Sequence of chain 15.F:
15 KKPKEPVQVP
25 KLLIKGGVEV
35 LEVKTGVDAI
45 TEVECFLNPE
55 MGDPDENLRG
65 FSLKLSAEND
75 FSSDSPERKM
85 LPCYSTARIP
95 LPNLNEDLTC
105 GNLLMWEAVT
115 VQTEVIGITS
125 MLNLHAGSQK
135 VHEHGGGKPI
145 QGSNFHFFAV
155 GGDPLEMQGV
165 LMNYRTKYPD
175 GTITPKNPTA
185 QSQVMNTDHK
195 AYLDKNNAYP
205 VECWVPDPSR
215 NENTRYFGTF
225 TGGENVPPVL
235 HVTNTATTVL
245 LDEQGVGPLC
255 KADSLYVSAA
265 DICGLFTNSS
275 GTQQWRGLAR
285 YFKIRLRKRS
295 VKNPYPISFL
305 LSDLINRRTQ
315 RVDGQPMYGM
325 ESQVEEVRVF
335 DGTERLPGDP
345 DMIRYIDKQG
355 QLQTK

A small-molecule ligand and the protein it binds are described below.
Small molecule (SMILES): CC(=O)N[C@H]1[C@H]([C@H](O)[C@H](O)CO)O[C@@](O[C@H](CO)[C@@H](O)[C@@H]2O[C@@H](C(=O)O)C[C@H](O)[C@H]2NC(C)=O)(C(=O)O)C[C@@H]1O

Binding-site contacts:
Ligand atom C11 contacts residue THR276 of chain 11.F at 3.2 Å.
Ligand atom O1A contacts residue ASN272 of chain 11.F at 4.1 Å.
Ligand atom C10 contacts residue LEU62 of chain 11.F at 3.6 Å (hydrophobic).
Ligand atom C11 contacts residue PHE75 of chain 15.F at 3.5 Å (hydrophobic).
Ligand atom O7 contacts residue LEU62 of chain 11.F at 3.9 Å.
Ligand atom O4 contacts residue ASP74 of chain 15.F at 4.0 Å.
Ligand atom C11 contacts residue HIS138 of chain 12.F at 3.1 Å.
Ligand atom O1B contacts residue THR276 of chain 11.F at 2.4 Å (h-bond).
Ligand atom C11 contacts residue ASN272 of chain 11.F at 3.6 Å.
Ligand atom C11 contacts residue PHE65 of chain 11.F at 4.0 Å (hydrophobic).
Ligand atom O10 contacts residue LEU62 of chain 11.F at 3.2 Å.
Ligand atom C8 contacts residue LYS68 of chain 11.F at 3.5 Å.
Ligand atom C9 contacts residue LEU67 of chain 11.F at 3.4 Å (hydrophobic).
Ligand atom C8 contacts residue GLN278 of chain 11.F at 3.7 Å.
Ligand atom C6 contacts residue ASN272 of chain 11.F at 3.6 Å.
Ligand atom O8 contacts residue ASN272 of chain 11.F at 3.3 Å (h-bond).
Ligand atom O1A contacts residue SER274 of chain 11.F at 3.8 Å.
Ligand atom C9 contacts residue LYS68 of chain 11.F at 3.6 Å.
Ligand atom O1A contacts residue THR276 of chain 11.F at 3.3 Å (h-bond).
Ligand atom O8 contacts residue THR276 of chain 11.F at 3.9 Å.
Ligand atom O1B contacts residue LYS68 of chain 11.F at 3.0 Å (salt-bridge).
Ligand atom O8 contacts residue GLN278 of chain 11.F at 3.5 Å (h-bond).
Ligand atom C10 contacts residue ASN272 of chain 11.F at 3.9 Å.
Ligand atom O9 contacts residue LYS68 of chain 11.F at 2.5 Å (salt-bridge).
Ligand atom C1 contacts residue ASN272 of chain 11.F at 3.9 Å.
Ligand atom C1 contacts residue THR276 of chain 11.F at 3.1 Å.
Ligand atom N5 contacts residue ASN272 of chain 11.F at 3.2 Å (h-bond).
Ligand atom O1B contacts residue ASN272 of chain 11.F at 3.4 Å (h-bond).
Ligand atom C11 contacts residue LEU62 of chain 11.F at 3.9 Å (hydrophobic).
Ligand atom N5 contacts residue GLN278 of chain 11.F at 3.9 Å.
Ligand atom C6 contacts residue LYS68 of chain 11.F at 4.0 Å.
Ligand atom C11 contacts residue GLN278 of chain 11.F at 3.5 Å.
Ligand atom C11 contacts residue PHE270 of chain 11.F at 3.9 Å (hydrophobic).
Ligand atom O10 contacts residue PHE75 of chain 15.F at 3.9 Å.
Ligand atom C10 contacts residue GLN278 of chain 11.F at 4.1 Å.
Ligand atom C7 contacts residue GLN278 of chain 11.F at 3.9 Å.
Ligand atom O8 contacts residue LYS68 of chain 11.F at 3.1 Å.
Ligand atom O9 contacts residue LEU67 of chain 11.F at 2.3 Å.
Ligand atom C9 contacts residue GLN278 of chain 11.F at 3.3 Å.
Ligand atom O9 contacts residue GLN278 of chain 11.F at 4.1 Å.

Sequence of chain 12.F:
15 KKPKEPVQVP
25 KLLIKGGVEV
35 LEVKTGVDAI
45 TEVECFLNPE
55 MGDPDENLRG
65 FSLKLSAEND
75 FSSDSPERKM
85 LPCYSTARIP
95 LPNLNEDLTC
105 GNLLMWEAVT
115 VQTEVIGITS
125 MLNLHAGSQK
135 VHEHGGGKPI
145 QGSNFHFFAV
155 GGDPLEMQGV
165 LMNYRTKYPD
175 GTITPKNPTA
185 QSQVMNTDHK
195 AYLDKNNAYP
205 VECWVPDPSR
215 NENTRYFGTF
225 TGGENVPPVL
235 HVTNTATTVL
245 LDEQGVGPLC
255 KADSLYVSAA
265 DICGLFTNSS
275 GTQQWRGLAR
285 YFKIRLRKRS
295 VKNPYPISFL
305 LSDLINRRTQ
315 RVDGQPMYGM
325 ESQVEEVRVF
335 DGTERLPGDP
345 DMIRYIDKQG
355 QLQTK

Sequence of chain 11.F:
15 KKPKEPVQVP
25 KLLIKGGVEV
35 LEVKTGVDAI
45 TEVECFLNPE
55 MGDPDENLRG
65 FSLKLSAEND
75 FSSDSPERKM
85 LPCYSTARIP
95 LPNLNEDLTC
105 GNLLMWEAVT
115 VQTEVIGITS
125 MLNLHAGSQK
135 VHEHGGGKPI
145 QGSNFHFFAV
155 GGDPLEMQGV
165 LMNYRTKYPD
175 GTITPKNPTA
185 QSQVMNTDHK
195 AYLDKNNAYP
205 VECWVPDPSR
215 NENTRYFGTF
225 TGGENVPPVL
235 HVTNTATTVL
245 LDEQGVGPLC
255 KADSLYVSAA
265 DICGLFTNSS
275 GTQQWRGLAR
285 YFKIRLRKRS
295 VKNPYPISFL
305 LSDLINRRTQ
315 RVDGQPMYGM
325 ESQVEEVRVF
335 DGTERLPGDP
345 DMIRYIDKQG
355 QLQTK